Binding-site contacts:
Ligand atom O3 contacts residue SER247 of chain 1.A at 3.5 Å.
Ligand atom O3P contacts residue TYR264 of chain 1.A at 3.6 Å.
Ligand atom O2P contacts residue ARG243 of chain 2.A at 2.5 Å (salt-bridge).
Ligand atom C2 contacts residue PO41 of chain 1.E at 3.6 Å.
Ligand atom O5 contacts residue LYS274 of chain 1.A at 3.2 Å (salt-bridge).
Ligand atom O1P contacts residue TYR264 of chain 1.A at 3.0 Å (h-bond).
Ligand atom O6 contacts residue TYR264 of chain 1.A at 3.6 Å.
Ligand atom C4 contacts residue MET248 of chain 1.A at 3.8 Å (hydrophobic).
Ligand atom C6 contacts residue GLY246 of chain 1.A at 3.6 Å.
Ligand atom O1 contacts residue PO41 of chain 1.E at 3.6 Å (h-bond).
Ligand atom P contacts residue ASN212 of chain 1.A at 3.5 Å.
Ligand atom O1 contacts residue LYS274 of chain 1.A at 3.1 Å.
Ligand atom O3P contacts residue ASN212 of chain 1.A at 2.8 Å (h-bond).
Ligand atom C1 contacts residue ZN1 of chain 1.D at 3.4 Å.
Ligand atom O4 contacts residue TYR244 of chain 1.A at 3.8 Å.
Ligand atom C6 contacts residue LYS274 of chain 1.A at 3.8 Å.
Ligand atom C3 contacts residue ASP121 of chain 1.A at 3.6 Å.
Ligand atom O2 contacts residue GLY246 of chain 1.A at 3.6 Å (h-bond).
Ligand atom C4 contacts residue GLY246 of chain 1.A at 2.9 Å.
Ligand atom C1 contacts residue PO41 of chain 1.E at 3.1 Å.
Ligand atom C5 contacts residue GLY246 of chain 1.A at 3.8 Å.
Ligand atom O3 contacts residue GLY246 of chain 1.A at 3.5 Å (h-bond).
Ligand atom C3 contacts residue MET248 of chain 1.A at 3.5 Å (hydrophobic).
Ligand atom O6 contacts residue LYS274 of chain 1.A at 3.2 Å (salt-bridge).
Ligand atom O2 contacts residue GLY122 of chain 1.A at 3.7 Å.
Ligand atom O2P contacts residue ASN212 of chain 1.A at 3.7 Å.
Ligand atom O3 contacts residue GLY122 of chain 1.A at 3.8 Å.
Ligand atom C1 contacts residue ARG276 of chain 1.A at 3.6 Å.
Ligand atom P contacts residue TYR215 of chain 1.A at 3.8 Å.
Ligand atom O3 contacts residue ASP121 of chain 1.A at 2.6 Å (salt-bridge).
Ligand atom O4 contacts residue GLY246 of chain 1.A at 3.6 Å (h-bond).
Ligand atom O4 contacts residue MET248 of chain 1.A at 3.6 Å.
Ligand atom O2 contacts residue PO41 of chain 1.E at 3.0 Å (h-bond).
Ligand atom O1 contacts residue ARG276 of chain 1.A at 3.2 Å (salt-bridge).
Ligand atom O3P contacts residue TYR244 of chain 1.A at 2.6 Å (h-bond).
Ligand atom P contacts residue ARG243 of chain 2.A at 3.8 Å.
Ligand atom C3 contacts residue GLY246 of chain 1.A at 3.7 Å.
Ligand atom O1P contacts residue ASN212 of chain 1.A at 3.7 Å.
Ligand atom O1P contacts residue TYR215 of chain 1.A at 2.4 Å (h-bond).
Ligand atom O3 contacts residue MET248 of chain 1.A at 2.6 Å (h-bond).

Sequence of chain 1.A:
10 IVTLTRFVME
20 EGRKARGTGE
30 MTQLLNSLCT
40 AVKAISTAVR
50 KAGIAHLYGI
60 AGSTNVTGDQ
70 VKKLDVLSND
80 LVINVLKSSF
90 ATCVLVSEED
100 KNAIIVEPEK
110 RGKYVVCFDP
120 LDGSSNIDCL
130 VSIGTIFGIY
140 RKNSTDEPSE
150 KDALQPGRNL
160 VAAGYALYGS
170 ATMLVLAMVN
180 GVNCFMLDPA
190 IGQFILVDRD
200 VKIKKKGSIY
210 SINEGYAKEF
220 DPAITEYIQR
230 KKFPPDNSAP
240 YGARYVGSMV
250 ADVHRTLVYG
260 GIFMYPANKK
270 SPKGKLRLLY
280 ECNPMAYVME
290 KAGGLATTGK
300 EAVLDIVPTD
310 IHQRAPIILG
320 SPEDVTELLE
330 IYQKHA

Sequence of chain 2.A:
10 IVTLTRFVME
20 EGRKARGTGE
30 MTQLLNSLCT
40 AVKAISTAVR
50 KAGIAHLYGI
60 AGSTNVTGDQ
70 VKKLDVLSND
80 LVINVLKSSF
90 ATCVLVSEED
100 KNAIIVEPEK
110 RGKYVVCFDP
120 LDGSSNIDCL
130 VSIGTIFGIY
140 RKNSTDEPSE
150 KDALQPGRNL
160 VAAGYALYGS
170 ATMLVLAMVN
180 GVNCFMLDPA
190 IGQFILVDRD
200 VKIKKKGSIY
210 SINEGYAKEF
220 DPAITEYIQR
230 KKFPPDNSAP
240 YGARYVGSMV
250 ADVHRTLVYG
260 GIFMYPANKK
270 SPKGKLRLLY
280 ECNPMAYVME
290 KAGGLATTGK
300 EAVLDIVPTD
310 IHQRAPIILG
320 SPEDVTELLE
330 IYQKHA

A small-molecule ligand and the protein it binds are described below.
Small molecule (SMILES): O=P(O)(O)OC[C@H]1O[C@](O)(CO)[C@@H](O)[C@@H]1O